Sequence of chain 1.B:
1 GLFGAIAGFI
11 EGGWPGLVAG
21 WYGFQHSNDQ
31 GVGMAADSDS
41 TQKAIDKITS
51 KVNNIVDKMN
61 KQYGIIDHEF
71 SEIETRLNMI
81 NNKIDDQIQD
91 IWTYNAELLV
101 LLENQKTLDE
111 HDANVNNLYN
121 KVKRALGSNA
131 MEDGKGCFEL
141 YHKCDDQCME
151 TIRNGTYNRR

A small-molecule ligand and the protein it binds are described below.
Small molecule (SMILES): CC(=O)N[C@H]1[C@H](O[C@H]2[C@H](O)[C@@H](NC(C)=O)CO[C@@H]2CO)O[C@H](CO)[C@@H](O)[C@@H]1O

Binding-site contacts:
Ligand atom N2 contacts residue ASN154 of chain 1.B at 2.9 Å (h-bond).
Ligand atom C3 contacts residue ASN154 of chain 1.B at 3.8 Å.
Ligand atom C5 contacts residue THR151 of chain 1.B at 3.8 Å.
Ligand atom C4 contacts residue ASN154 of chain 1.B at 4.2 Å.
Ligand atom C1 contacts residue GLU150 of chain 1.B at 4.1 Å.
Ligand atom C5 contacts residue ASN154 of chain 1.B at 3.7 Å.
Ligand atom C5 contacts residue THR156 of chain 1.B at 4.4 Å.
Ligand atom C1 contacts residue ASN154 of chain 1.B at 1.4 Å.
Ligand atom C7 contacts residue ASN154 of chain 1.B at 3.2 Å.
Ligand atom C7 contacts residue THR156 of chain 1.B at 4.4 Å.
Ligand atom N2 contacts residue GLN147 of chain 1.B at 4.4 Å.
Ligand atom C2 contacts residue THR156 of chain 1.B at 4.3 Å.
Ligand atom O5 contacts residue THR156 of chain 1.B at 4.3 Å.
Ligand atom C8 contacts residue THR156 of chain 1.B at 4.0 Å.
Ligand atom C2 contacts residue ASN154 of chain 1.B at 2.5 Å.
Ligand atom C6 contacts residue GLN147 of chain 1.B at 3.7 Å.
Ligand atom O7 contacts residue ASN154 of chain 1.B at 3.5 Å (h-bond).
Ligand atom N2 contacts residue THR156 of chain 1.B at 3.8 Å.
Ligand atom O6 contacts residue GLU150 of chain 1.B at 3.7 Å.
Ligand atom O6 contacts residue GLN147 of chain 1.B at 3.1 Å (h-bond).
Ligand atom O5 contacts residue THR151 of chain 1.B at 4.1 Å.
Ligand atom C6 contacts residue THR151 of chain 1.B at 3.9 Å.
Ligand atom C5 contacts residue GLU150 of chain 1.B at 4.3 Å.
Ligand atom C1 contacts residue THR151 of chain 1.B at 4.3 Å.
Ligand atom C1 contacts residue THR156 of chain 1.B at 3.5 Å.
Ligand atom C6 contacts residue GLU150 of chain 1.B at 4.1 Å.
Ligand atom O5 contacts residue ASN154 of chain 1.B at 2.4 Å (h-bond).
Ligand atom O5 contacts residue GLU150 of chain 1.B at 3.3 Å.
Ligand atom C8 contacts residue ASN154 of chain 1.B at 4.1 Å.